Binding-site contacts:
Ligand atom O1 contacts residue LEU47 of chain 1.B at 3.5 Å.
Ligand atom O2 contacts residue GLU54 of chain 1.B at 2.5 Å (salt-bridge).
Ligand atom C18 contacts residue MET89 of chain 1.B at 3.5 Å (hydrophobic).
Ligand atom C1 contacts residue LEU47 of chain 1.B at 3.5 Å (hydrophobic).
Ligand atom C25 contacts residue VAL234 of chain 1.B at 3.8 Å (hydrophobic).
Ligand atom C24 contacts residue VAL234 of chain 1.B at 3.2 Å (hydrophobic).
Ligand atom C23 contacts residue ASP52 of chain 1.B at 2.9 Å.
Ligand atom O2 contacts residue ARG95 of chain 1.B at 3.2 Å (salt-bridge).
Ligand atom C5 contacts residue PHE105 of chain 1.B at 3.9 Å (hydrophobic).
Ligand atom C25 contacts residue ASN233 of chain 1.B at 3.3 Å.
Ligand atom C24 contacts residue ASP52 of chain 1.B at 3.8 Å.
Ligand atom C7 contacts residue LEU92 of chain 1.B at 3.8 Å (hydrophobic).
Ligand atom C22 contacts residue ASN233 of chain 1.B at 3.7 Å.
Ligand atom C16 contacts residue LEU226 of chain 1.B at 3.8 Å (hydrophobic).
Ligand atom C29 contacts residue MET122 of chain 1.B at 3.6 Å (hydrophobic).
Ligand atom C24 contacts residue VAL235 of chain 1.B at 3.8 Å (hydrophobic).
Ligand atom C1 contacts residue ALA51 of chain 1.B at 3.7 Å (hydrophobic).
Ligand atom C22 contacts residue VAL234 of chain 1.B at 3.0 Å (hydrophobic).
Ligand atom C23 contacts residue VAL234 of chain 1.B at 3.8 Å (hydrophobic).
Ligand atom C21 contacts residue ALA51 of chain 1.B at 3.9 Å (hydrophobic).
Ligand atom C15 contacts residue LEU226 of chain 1.B at 3.9 Å (hydrophobic).
Ligand atom C24 contacts residue PRO236 of chain 1.B at 3.7 Å (hydrophobic).
Ligand atom C19 contacts residue LEU85 of chain 1.B at 3.6 Å (hydrophobic).
Ligand atom C14 contacts residue ALA51 of chain 1.B at 3.6 Å (hydrophobic).
Ligand atom C21 contacts residue THR48 of chain 1.B at 3.8 Å.
Ligand atom C21 contacts residue ASP52 of chain 1.B at 3.2 Å.
Ligand atom O3 contacts residue TRP84 of chain 1.B at 3.7 Å.
Ligand atom C14 contacts residue TRP84 of chain 1.B at 3.9 Å (hydrophobic).
Ligand atom C3 contacts residue GLU54 of chain 1.B at 3.2 Å.
Ligand atom C27 contacts residue LEU129 of chain 1.B at 3.7 Å (hydrophobic).
Ligand atom N2 contacts residue ASP52 of chain 1.B at 3.0 Å (salt-bridge).
Ligand atom C2 contacts residue GLU54 of chain 1.B at 3.2 Å.
Ligand atom C28 contacts residue PHE126 of chain 1.B at 3.7 Å (hydrophobic).
Ligand atom C28 contacts residue ILE125 of chain 1.B at 3.6 Å (hydrophobic).
Ligand atom C28 contacts residue MET122 of chain 1.B at 3.6 Å (hydrophobic).
Ligand atom C16 contacts residue THR48 of chain 1.B at 3.8 Å.
Ligand atom C13 contacts residue ALA51 of chain 1.B at 3.7 Å (hydrophobic).
Ligand atom C26 contacts residue PHE105 of chain 1.B at 3.8 Å (hydrophobic).
Ligand atom C30 contacts residue HIS225 of chain 1.B at 3.8 Å.
Ligand atom O3 contacts residue LEU226 of chain 1.B at 3.7 Å.

Sequence of chain 1.B:
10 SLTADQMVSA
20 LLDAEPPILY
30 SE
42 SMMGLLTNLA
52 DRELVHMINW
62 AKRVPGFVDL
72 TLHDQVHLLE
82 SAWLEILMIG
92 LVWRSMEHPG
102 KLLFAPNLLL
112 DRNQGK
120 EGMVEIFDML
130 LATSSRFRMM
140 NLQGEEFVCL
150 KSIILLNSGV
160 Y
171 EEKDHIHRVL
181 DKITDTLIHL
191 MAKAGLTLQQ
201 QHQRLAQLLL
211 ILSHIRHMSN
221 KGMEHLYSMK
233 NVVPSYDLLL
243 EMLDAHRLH

This small molecule binds to this protein.
Small molecule (SMILES): CCCN1CC(Oc2ccc([C@@H]3c4ccc(O)cc4CC4(CC4)N3C(=O)c3ccccc3)cc2)C1